The small molecule below binds the protein below.
Small molecule (SMILES): Nc1ncnc2c1ncn2[C@H]1C[C@H](O)[C@@H](COP(=O)(O)O)O1

Sequence of chain 38.A:
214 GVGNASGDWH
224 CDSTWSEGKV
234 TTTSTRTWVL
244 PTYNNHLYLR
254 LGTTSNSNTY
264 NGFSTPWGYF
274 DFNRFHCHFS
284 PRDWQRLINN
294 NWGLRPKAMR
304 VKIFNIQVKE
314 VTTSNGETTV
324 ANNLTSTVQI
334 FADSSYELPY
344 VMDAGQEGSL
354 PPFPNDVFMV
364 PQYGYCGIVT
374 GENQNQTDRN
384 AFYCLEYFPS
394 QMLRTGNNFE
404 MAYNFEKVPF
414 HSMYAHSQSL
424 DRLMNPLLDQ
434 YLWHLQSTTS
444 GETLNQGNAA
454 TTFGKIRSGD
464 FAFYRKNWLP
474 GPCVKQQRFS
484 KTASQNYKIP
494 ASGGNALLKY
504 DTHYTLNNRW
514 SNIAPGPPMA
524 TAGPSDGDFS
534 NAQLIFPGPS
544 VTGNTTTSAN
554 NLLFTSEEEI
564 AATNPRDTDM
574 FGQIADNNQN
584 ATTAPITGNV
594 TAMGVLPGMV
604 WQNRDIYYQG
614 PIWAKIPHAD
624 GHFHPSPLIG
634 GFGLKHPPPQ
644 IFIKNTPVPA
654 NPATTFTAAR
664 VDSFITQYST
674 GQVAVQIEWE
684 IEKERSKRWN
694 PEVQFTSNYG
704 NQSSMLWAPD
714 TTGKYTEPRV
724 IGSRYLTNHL

Sequence of chain 11.A:
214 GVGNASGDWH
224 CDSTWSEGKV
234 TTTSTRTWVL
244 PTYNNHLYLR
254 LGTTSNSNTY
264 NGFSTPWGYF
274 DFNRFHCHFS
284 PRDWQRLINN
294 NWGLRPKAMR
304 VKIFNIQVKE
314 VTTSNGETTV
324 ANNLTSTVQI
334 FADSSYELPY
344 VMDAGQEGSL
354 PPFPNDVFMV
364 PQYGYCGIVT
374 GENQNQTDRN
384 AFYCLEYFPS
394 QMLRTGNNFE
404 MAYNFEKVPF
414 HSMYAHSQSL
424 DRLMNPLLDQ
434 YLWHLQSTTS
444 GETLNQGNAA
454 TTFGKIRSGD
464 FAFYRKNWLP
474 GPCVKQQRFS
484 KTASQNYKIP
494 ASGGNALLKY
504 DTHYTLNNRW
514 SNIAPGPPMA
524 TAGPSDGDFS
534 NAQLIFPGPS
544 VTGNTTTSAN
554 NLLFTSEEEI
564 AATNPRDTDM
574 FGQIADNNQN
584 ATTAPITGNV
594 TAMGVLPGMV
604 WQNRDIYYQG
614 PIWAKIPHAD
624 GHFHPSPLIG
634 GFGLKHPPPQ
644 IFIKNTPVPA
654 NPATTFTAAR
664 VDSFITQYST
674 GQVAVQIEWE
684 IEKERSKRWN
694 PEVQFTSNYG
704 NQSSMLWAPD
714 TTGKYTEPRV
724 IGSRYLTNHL

Binding-site contacts:
Ligand atom N1 contacts residue GLY636 of chain 38.A at 2.9 Å (h-bond).
Ligand atom N3 contacts residue PRO628 of chain 38.A at 3.5 Å (h-bond).
Ligand atom C8 contacts residue HIS627 of chain 38.A at 3.5 Å.
Ligand atom C6 contacts residue GLY636 of chain 38.A at 3.6 Å.
Ligand atom N7 contacts residue ASN606 of chain 38.A at 4.2 Å.
Ligand atom N7 contacts residue HIS627 of chain 38.A at 4.1 Å.
Ligand atom N9 contacts residue PRO628 of chain 38.A at 3.7 Å.
Ligand atom N9 contacts residue PRO412 of chain 38.A at 4.2 Å.
Ligand atom O3' contacts residue PRO628 of chain 38.A at 4.1 Å.
Ligand atom C4 contacts residue PRO628 of chain 38.A at 3.0 Å (hydrophobic).
Ligand atom N6 contacts residue GLY634 of chain 38.A at 3.8 Å.
Ligand atom C2 contacts residue GLY636 of chain 38.A at 3.2 Å.
Ligand atom O2P contacts residue ASP623 of chain 11.A at 3.2 Å (salt-bridge).
Ligand atom C5 contacts residue PRO628 of chain 38.A at 2.7 Å (hydrophobic).
Ligand atom N6 contacts residue GLY636 of chain 38.A at 3.2 Å (h-bond).
Ligand atom N7 contacts residue SER629 of chain 38.A at 3.1 Å (h-bond).
Ligand atom C6 contacts residue PRO628 of chain 38.A at 2.8 Å (hydrophobic).
Ligand atom C8 contacts residue SER629 of chain 38.A at 4.2 Å.
Ligand atom N1 contacts residue VAL411 of chain 38.A at 4.3 Å.
Ligand atom C2 contacts residue PRO628 of chain 38.A at 3.5 Å (hydrophobic).
Ligand atom C8 contacts residue PRO412 of chain 38.A at 4.3 Å (hydrophobic).
Ligand atom C1' contacts residue PRO628 of chain 38.A at 3.9 Å (hydrophobic).
Ligand atom C6 contacts residue PRO412 of chain 38.A at 4.3 Å (hydrophobic).
Ligand atom N7 contacts residue PRO628 of chain 38.A at 3.3 Å (h-bond).
Ligand atom C5 contacts residue PRO412 of chain 38.A at 4.2 Å (hydrophobic).
Ligand atom N6 contacts residue SER629 of chain 38.A at 3.0 Å (h-bond).
Ligand atom C2' contacts residue PRO628 of chain 38.A at 3.6 Å (hydrophobic).
Ligand atom C1' contacts residue HIS627 of chain 38.A at 4.3 Å.
Ligand atom C5 contacts residue SER629 of chain 38.A at 3.5 Å.
Ligand atom N7 contacts residue PRO412 of chain 38.A at 4.3 Å.
Ligand atom N1 contacts residue PRO628 of chain 38.A at 3.2 Å (h-bond).
Ligand atom O1P contacts residue HIS625 of chain 11.A at 2.8 Å (h-bond).
Ligand atom P contacts residue HIS625 of chain 11.A at 3.9 Å.
Ligand atom C8 contacts residue PRO628 of chain 38.A at 3.8 Å (hydrophobic).
Ligand atom C2' contacts residue HIS627 of chain 38.A at 3.2 Å.
Ligand atom N6 contacts residue PHE635 of chain 38.A at 3.7 Å.
Ligand atom C4 contacts residue PRO412 of chain 38.A at 4.1 Å (hydrophobic).
Ligand atom C3' contacts residue HIS627 of chain 38.A at 4.3 Å.
Ligand atom C6 contacts residue SER629 of chain 38.A at 3.5 Å.
Ligand atom N6 contacts residue PRO628 of chain 38.A at 3.4 Å (h-bond).